A protein and the small-molecule ligand that binds it are described below.
Small molecule (SMILES): OC[C@H]1O[C@@H](O[C@H]2[C@H](O)[C@@H](CO)OC[C@@H]2O)[C@H](O)[C@@H](O)[C@@H]1O

Sequence of chain 1.B:
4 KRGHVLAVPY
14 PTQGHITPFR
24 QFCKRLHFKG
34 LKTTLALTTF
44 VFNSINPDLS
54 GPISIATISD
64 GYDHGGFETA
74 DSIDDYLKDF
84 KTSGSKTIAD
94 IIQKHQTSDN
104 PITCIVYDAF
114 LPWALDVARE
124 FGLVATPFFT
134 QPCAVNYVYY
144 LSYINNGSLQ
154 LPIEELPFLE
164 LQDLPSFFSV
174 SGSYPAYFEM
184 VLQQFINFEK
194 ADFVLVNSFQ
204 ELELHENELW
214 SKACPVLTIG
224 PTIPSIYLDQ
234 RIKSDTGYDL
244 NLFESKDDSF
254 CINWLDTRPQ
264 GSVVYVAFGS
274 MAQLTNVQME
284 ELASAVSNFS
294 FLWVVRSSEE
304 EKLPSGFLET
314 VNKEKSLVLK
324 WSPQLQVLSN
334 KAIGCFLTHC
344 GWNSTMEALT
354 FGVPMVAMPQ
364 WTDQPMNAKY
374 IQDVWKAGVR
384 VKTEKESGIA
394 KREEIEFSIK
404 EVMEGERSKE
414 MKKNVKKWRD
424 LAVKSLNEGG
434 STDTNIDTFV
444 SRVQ

Binding-site contacts:
Ligand atom C2 contacts residue THR15 of chain 1.B at 4.1 Å.
Ligand atom O4 contacts residue GLU71 of chain 1.B at 4.1 Å.
Ligand atom C2 contacts residue TYR180 of chain 1.B at 2.4 Å (hydrophobic).
Ligand atom C3 contacts residue TYR180 of chain 1.B at 3.8 Å (hydrophobic).
Ligand atom O2 contacts residue TYR180 of chain 1.B at 2.8 Å (h-bond).
Ligand atom C4 contacts residue PHE70 of chain 1.B at 3.7 Å (hydrophobic).
Ligand atom C1 contacts residue THR15 of chain 1.B at 4.2 Å.
Ligand atom C2 contacts residue TYR13 of chain 1.B at 3.9 Å (hydrophobic).
Ligand atom O6 contacts residue MET274 of chain 1.B at 3.5 Å.
Ligand atom C1 contacts residue TYR180 of chain 1.B at 1.4 Å (hydrophobic).
Ligand atom O3 contacts residue PRO14 of chain 1.B at 3.4 Å (h-bond).
Ligand atom O2 contacts residue THR15 of chain 1.B at 3.5 Å.
Ligand atom O3 contacts residue PHE70 of chain 1.B at 3.6 Å.
Ligand atom O5 contacts residue GLU71 of chain 1.B at 3.9 Å.
Ligand atom C2 contacts residue PRO14 of chain 1.B at 4.0 Å (hydrophobic).
Ligand atom O2 contacts residue TYR13 of chain 1.B at 2.9 Å (h-bond).
Ligand atom O6 contacts residue ILE76 of chain 1.B at 3.5 Å.
Ligand atom C5 contacts residue MET274 of chain 1.B at 4.1 Å (hydrophobic).
Ligand atom C4 contacts residue TYR180 of chain 1.B at 4.2 Å (hydrophobic).
Ligand atom C6 contacts residue BGC1 of chain 1.H at 3.1 Å.
Ligand atom O6 contacts residue BGC1 of chain 1.H at 3.2 Å (h-bond).
Ligand atom O6 contacts residue TYR177 of chain 1.B at 3.3 Å.
Ligand atom C2 contacts residue PHE70 of chain 1.B at 3.9 Å (hydrophobic).
Ligand atom O2 contacts residue 7WV1 of chain 1.J at 3.6 Å.
Ligand atom O6 contacts residue SER273 of chain 1.B at 2.8 Å (h-bond).
Ligand atom O5 contacts residue PHE70 of chain 1.B at 3.8 Å.
Ligand atom C5 contacts residue TYR180 of chain 1.B at 3.6 Å (hydrophobic).
Ligand atom C1 contacts residue 7WV1 of chain 1.J at 3.9 Å.
Ligand atom O3 contacts residue PHE43 of chain 1.B at 4.1 Å.
Ligand atom O5 contacts residue ILE76 of chain 1.B at 4.0 Å.
Ligand atom C5 contacts residue BGC1 of chain 1.H at 3.9 Å.
Ligand atom O4 contacts residue LEU245 of chain 1.B at 4.0 Å.
Ligand atom O2 contacts residue PRO14 of chain 1.B at 3.4 Å (h-bond).
Ligand atom C3 contacts residue THR15 of chain 1.B at 4.1 Å.
Ligand atom O6 contacts residue TYR180 of chain 1.B at 4.2 Å.
Ligand atom C3 contacts residue PRO14 of chain 1.B at 3.4 Å (hydrophobic).
Ligand atom O5 contacts residue TYR180 of chain 1.B at 2.4 Å (h-bond).
Ligand atom C6 contacts residue SER273 of chain 1.B at 4.0 Å.
Ligand atom C1 contacts residue TYR13 of chain 1.B at 4.2 Å (hydrophobic).
Ligand atom C3 contacts residue PHE70 of chain 1.B at 4.2 Å (hydrophobic).